Binding-site contacts:
Ligand atom C2 contacts residue ASN79 of chain 1.A at 4.4 Å.
Ligand atom O5 contacts residue THR81 of chain 1.A at 4.3 Å.
Ligand atom O6 contacts residue THR81 of chain 1.A at 4.0 Å.
Ligand atom C1 contacts residue ASN79 of chain 1.A at 3.0 Å.
Ligand atom N2 contacts residue ASN79 of chain 1.A at 4.5 Å.
Ligand atom O5 contacts residue ASN79 of chain 1.A at 2.8 Å (h-bond).
Ligand atom C5 contacts residue THR81 of chain 1.A at 4.2 Å.
Ligand atom C6 contacts residue ASN79 of chain 1.A at 4.3 Å.
Ligand atom C1 contacts residue THR81 of chain 1.A at 4.4 Å.
Ligand atom C5 contacts residue ASN79 of chain 1.A at 3.8 Å.
Ligand atom O6 contacts residue ASN79 of chain 1.A at 3.7 Å.

Sequence of chain 1.A:
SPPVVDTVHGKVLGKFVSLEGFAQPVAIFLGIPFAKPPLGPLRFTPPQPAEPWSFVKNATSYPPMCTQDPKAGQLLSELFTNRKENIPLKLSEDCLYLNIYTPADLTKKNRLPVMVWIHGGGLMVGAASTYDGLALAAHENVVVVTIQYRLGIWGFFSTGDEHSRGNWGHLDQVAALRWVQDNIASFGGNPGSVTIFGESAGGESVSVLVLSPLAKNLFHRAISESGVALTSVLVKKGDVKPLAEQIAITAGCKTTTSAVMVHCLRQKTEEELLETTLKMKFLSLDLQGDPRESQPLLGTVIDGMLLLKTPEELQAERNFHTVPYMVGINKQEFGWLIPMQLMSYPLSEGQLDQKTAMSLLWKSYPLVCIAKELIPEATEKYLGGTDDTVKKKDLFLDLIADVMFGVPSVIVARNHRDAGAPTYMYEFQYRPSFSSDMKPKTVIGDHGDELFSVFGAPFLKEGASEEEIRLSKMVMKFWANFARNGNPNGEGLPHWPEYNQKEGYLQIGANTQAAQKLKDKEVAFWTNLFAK

A small-molecule ligand and the protein it binds are described below.
Small molecule (SMILES): CC(=O)N[C@H]1[C@H](O[C@H]2[C@H](O)[C@@H](NC(C)=O)CO[C@@H]2CO)O[C@H](CO)[C@@H](O[C@@H]2O[C@H](CO)[C@@H](O)[C@H](O)[C@@H]2O)[C@@H]1O